A small-molecule ligand and the protein it binds are described below.
Small molecule (SMILES): CC(=O)N[C@H]1[C@H](O[C@H]2[C@H](O)[C@@H](NC(C)=O)CO[C@@H]2CO)O[C@H](CO)[C@@H](O)[C@@H]1O

Binding-site contacts:
Ligand atom C5 contacts residue SER381 of chain 1.E at 4.1 Å.
Ligand atom C5 contacts residue THR383 of chain 1.E at 3.8 Å.
Ligand atom C1 contacts residue SER381 of chain 1.E at 4.0 Å.
Ligand atom C1 contacts residue HIS299 of chain 1.E at 3.7 Å.
Ligand atom N2 contacts residue HIS299 of chain 1.E at 3.4 Å (h-bond).
Ligand atom C1 contacts residue ASN301 of chain 1.E at 1.4 Å.
Ligand atom O5 contacts residue THR383 of chain 1.E at 3.9 Å.
Ligand atom O5 contacts residue ASN301 of chain 1.E at 2.3 Å (h-bond).
Ligand atom C5 contacts residue ASN301 of chain 1.E at 3.7 Å.
Ligand atom C7 contacts residue ASN301 of chain 1.E at 3.4 Å.
Ligand atom C4 contacts residue ASN301 of chain 1.E at 4.2 Å.
Ligand atom C2 contacts residue ASN301 of chain 1.E at 2.5 Å.
Ligand atom C7 contacts residue HIS299 of chain 1.E at 4.5 Å.
Ligand atom O7 contacts residue ASN301 of chain 1.E at 3.4 Å (h-bond).
Ligand atom C3 contacts residue HIS299 of chain 1.E at 3.9 Å.
Ligand atom O5 contacts residue SER381 of chain 1.E at 3.2 Å (h-bond).
Ligand atom C3 contacts residue ASN301 of chain 1.E at 3.8 Å.
Ligand atom C6 contacts residue THR383 of chain 1.E at 3.8 Å.
Ligand atom C8 contacts residue THR267 of chain 1.E at 3.8 Å.
Ligand atom C6 contacts residue SER381 of chain 1.E at 3.9 Å.
Ligand atom O7 contacts residue ASN265 of chain 1.E at 4.3 Å.
Ligand atom C1 contacts residue THR383 of chain 1.E at 4.5 Å.
Ligand atom N2 contacts residue ASN301 of chain 1.E at 2.9 Å (h-bond).
Ligand atom C2 contacts residue HIS299 of chain 1.E at 3.8 Å.
Ligand atom O6 contacts residue SER381 of chain 1.E at 4.1 Å.
Ligand atom C8 contacts residue ASN301 of chain 1.E at 4.5 Å.
Ligand atom C6 contacts residue ASN301 of chain 1.E at 4.5 Å.

Sequence of chain 1.E:
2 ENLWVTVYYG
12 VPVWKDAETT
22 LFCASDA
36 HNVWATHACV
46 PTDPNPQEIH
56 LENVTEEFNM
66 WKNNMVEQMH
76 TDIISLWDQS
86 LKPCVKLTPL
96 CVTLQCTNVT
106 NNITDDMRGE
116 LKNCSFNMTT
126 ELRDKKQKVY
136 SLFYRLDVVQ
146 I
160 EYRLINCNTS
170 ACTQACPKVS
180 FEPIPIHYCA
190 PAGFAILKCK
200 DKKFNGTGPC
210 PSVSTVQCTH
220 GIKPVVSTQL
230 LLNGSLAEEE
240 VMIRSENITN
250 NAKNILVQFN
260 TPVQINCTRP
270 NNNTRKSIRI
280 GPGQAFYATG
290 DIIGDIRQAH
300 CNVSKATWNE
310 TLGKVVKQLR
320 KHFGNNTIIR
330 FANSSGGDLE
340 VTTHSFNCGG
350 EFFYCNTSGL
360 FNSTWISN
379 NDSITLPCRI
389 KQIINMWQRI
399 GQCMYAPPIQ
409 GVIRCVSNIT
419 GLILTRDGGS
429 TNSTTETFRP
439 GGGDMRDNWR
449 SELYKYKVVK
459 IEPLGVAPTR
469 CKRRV